Sequence of chain 1.A:
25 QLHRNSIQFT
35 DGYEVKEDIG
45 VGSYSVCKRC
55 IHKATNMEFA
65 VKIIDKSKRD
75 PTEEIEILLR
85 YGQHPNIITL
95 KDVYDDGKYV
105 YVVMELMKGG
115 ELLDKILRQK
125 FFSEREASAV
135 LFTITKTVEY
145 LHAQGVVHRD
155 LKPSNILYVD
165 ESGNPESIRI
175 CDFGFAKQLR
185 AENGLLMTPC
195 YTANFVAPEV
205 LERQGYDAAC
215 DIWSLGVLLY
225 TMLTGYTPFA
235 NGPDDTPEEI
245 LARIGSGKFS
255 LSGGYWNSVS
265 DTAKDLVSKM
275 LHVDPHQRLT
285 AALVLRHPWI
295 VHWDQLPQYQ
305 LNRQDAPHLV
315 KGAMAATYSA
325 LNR

Binding-site contacts:
Ligand atom N16 contacts residue ALA64 of chain 1.A at 3.7 Å.
Ligand atom C04 contacts residue ASP176 of chain 1.A at 3.5 Å.
Ligand atom C13 contacts residue ILE43 of chain 1.A at 3.8 Å (hydrophobic).
Ligand atom C03 contacts residue VAL45 of chain 1.A at 3.2 Å (hydrophobic).
Ligand atom C08 contacts residue CYS51 of chain 1.A at 2.7 Å (hydrophobic).
Ligand atom C04 contacts residue CYS51 of chain 1.A at 3.2 Å (hydrophobic).
Ligand atom C14 contacts residue ALA64 of chain 1.A at 4.0 Å (hydrophobic).
Ligand atom O06 contacts residue CYS51 of chain 1.A at 3.5 Å (h-bond).
Ligand atom C02 contacts residue CYS51 of chain 1.A at 4.0 Å (hydrophobic).
Ligand atom C17 contacts residue ALA64 of chain 1.A at 4.0 Å (hydrophobic).
Ligand atom N05 contacts residue LYS66 of chain 1.A at 3.6 Å.
Ligand atom N15 contacts residue MET111 of chain 1.A at 3.6 Å.
Ligand atom O06 contacts residue LYS66 of chain 1.A at 3.5 Å.
Ligand atom C04 contacts residue LYS66 of chain 1.A at 3.9 Å.
Ligand atom N15 contacts residue ALA64 of chain 1.A at 3.7 Å.
Ligand atom N15 contacts residue LEU110 of chain 1.A at 4.0 Å.
Ligand atom O06 contacts residue ASP176 of chain 1.A at 2.7 Å (salt-bridge).
Ligand atom N15 contacts residue GLU109 of chain 1.A at 2.8 Å (salt-bridge).
Ligand atom C03 contacts residue CYS51 of chain 1.A at 2.7 Å (hydrophobic).
Ligand atom C12 contacts residue ILE43 of chain 1.A at 3.6 Å (hydrophobic).
Ligand atom N05 contacts residue SER49 of chain 1.A at 3.3 Å (h-bond).
Ligand atom C17 contacts residue ILE43 of chain 1.A at 3.6 Å (hydrophobic).
Ligand atom C11 contacts residue ILE43 of chain 1.A at 3.6 Å (hydrophobic).
Ligand atom N05 contacts residue ASP176 of chain 1.A at 3.9 Å.
Ligand atom N01 contacts residue VAL45 of chain 1.A at 3.5 Å.
Ligand atom C17 contacts residue LEU110 of chain 1.A at 3.9 Å (hydrophobic).
Ligand atom N16 contacts residue MET111 of chain 1.A at 3.0 Å (h-bond).
Ligand atom C14 contacts residue ILE92 of chain 1.A at 3.5 Å (hydrophobic).
Ligand atom N05 contacts residue VAL45 of chain 1.A at 3.8 Å.
Ligand atom C09 contacts residue CYS51 of chain 1.A at 3.7 Å (hydrophobic).
Ligand atom C07 contacts residue CYS51 of chain 1.A at 1.7 Å (hydrophobic).
Ligand atom N16 contacts residue GLU109 of chain 1.A at 3.1 Å (salt-bridge).
Ligand atom C10 contacts residue ILE43 of chain 1.A at 3.7 Å (hydrophobic).
Ligand atom C04 contacts residue VAL45 of chain 1.A at 4.0 Å (hydrophobic).
Ligand atom N15 contacts residue ILE92 of chain 1.A at 3.4 Å.
Ligand atom N16 contacts residue LEU110 of chain 1.A at 3.3 Å.
Ligand atom C17 contacts residue MET111 of chain 1.A at 3.7 Å (hydrophobic).
Ligand atom C02 contacts residue VAL45 of chain 1.A at 3.1 Å (hydrophobic).
Ligand atom C09 contacts residue GLY44 of chain 1.A at 4.0 Å.
Ligand atom C18 contacts residue CYS51 of chain 1.A at 3.2 Å (hydrophobic).

A protein and the small-molecule ligand that binds it are described below.
Small molecule (SMILES): N#C/C(=C\c1cccc(-c2cn[nH]c2)c1)C(N)=O